The small molecule below binds the protein below.
Small molecule (SMILES): NCCc1ccc(-c2cccc(F)c2)cc1

Sequence of chain 1.C:
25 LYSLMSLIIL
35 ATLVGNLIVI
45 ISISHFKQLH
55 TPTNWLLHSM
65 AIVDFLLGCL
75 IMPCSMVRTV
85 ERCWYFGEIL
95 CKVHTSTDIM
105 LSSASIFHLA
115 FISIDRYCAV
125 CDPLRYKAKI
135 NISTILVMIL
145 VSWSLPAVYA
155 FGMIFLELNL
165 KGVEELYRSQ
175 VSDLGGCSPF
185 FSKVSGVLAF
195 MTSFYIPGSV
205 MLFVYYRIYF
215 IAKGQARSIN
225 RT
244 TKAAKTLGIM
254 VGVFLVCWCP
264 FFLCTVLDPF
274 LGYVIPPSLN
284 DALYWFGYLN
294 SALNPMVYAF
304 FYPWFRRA

Binding-site contacts:
Ligand atom C10 contacts residue PHE265 of chain 1.C at 4.1 Å (hydrophobic).
Ligand atom C08 contacts residue TYR291 of chain 1.C at 3.7 Å (hydrophobic).
Ligand atom C09 contacts residue PHE265 of chain 1.C at 3.8 Å (hydrophobic).
Ligand atom C14 contacts residue PHE265 of chain 1.C at 3.5 Å (hydrophobic).
Ligand atom C03 contacts residue SER106 of chain 1.C at 4.1 Å.
Ligand atom C12 contacts residue SER197 of chain 1.C at 3.7 Å.
Ligand atom C08 contacts residue TYR287 of chain 1.C at 3.4 Å (hydrophobic).
Ligand atom F01 contacts residue SER107 of chain 1.C at 2.8 Å.
Ligand atom C02 contacts residue PHE264 of chain 1.C at 3.3 Å (hydrophobic).
Ligand atom C02 contacts residue TYR287 of chain 1.C at 3.8 Å (hydrophobic).
Ligand atom C13 contacts residue PHE265 of chain 1.C at 3.3 Å (hydrophobic).
Ligand atom C04 contacts residue SER106 of chain 1.C at 4.2 Å.
Ligand atom C11 contacts residue PHE265 of chain 1.C at 4.2 Å (hydrophobic).
Ligand atom C03 contacts residue PHE264 of chain 1.C at 3.5 Å (hydrophobic).
Ligand atom C10 contacts residue ILE103 of chain 1.C at 3.6 Å (hydrophobic).
Ligand atom C13 contacts residue ALA193 of chain 1.C at 3.6 Å (hydrophobic).
Ligand atom F01 contacts residue SER197 of chain 1.C at 3.4 Å.
Ligand atom C08 contacts residue ASP102 of chain 1.C at 3.7 Å.
Ligand atom C11 contacts residue SER107 of chain 1.C at 3.8 Å.
Ligand atom C12 contacts residue TYR153 of chain 1.C at 3.6 Å (hydrophobic).
Ligand atom C03 contacts residue ASP102 of chain 1.C at 3.7 Å.
Ligand atom F01 contacts residue TYR153 of chain 1.C at 3.0 Å.
Ligand atom C11 contacts residue SER197 of chain 1.C at 3.7 Å.
Ligand atom C01 contacts residue PHE264 of chain 1.C at 3.4 Å (hydrophobic).
Ligand atom F01 contacts residue ILE103 of chain 1.C at 3.2 Å.
Ligand atom N01 contacts residue TYR291 of chain 1.C at 3.0 Å (h-bond).
Ligand atom C12 contacts residue ALA193 of chain 1.C at 3.6 Å (hydrophobic).
Ligand atom C02 contacts residue ASP102 of chain 1.C at 3.4 Å.
Ligand atom C06 contacts residue PHE264 of chain 1.C at 3.7 Å (hydrophobic).
Ligand atom C07 contacts residue PHE264 of chain 1.C at 3.8 Å (hydrophobic).
Ligand atom C12 contacts residue PHE265 of chain 1.C at 3.8 Å (hydrophobic).
Ligand atom C04 contacts residue PHE264 of chain 1.C at 3.8 Å (hydrophobic).
Ligand atom N01 contacts residue ASP102 of chain 1.C at 2.4 Å (salt-bridge).
Ligand atom C01 contacts residue TYR287 of chain 1.C at 3.9 Å (hydrophobic).
Ligand atom C01 contacts residue ASP102 of chain 1.C at 3.8 Å.
Ligand atom C07 contacts residue TYR287 of chain 1.C at 2.5 Å (hydrophobic).
Ligand atom C07 contacts residue ASP102 of chain 1.C at 3.6 Å.
Ligand atom C05 contacts residue PHE264 of chain 1.C at 3.9 Å (hydrophobic).
Ligand atom C11 contacts residue ILE103 of chain 1.C at 3.6 Å (hydrophobic).
Ligand atom C11 contacts residue TYR153 of chain 1.C at 3.7 Å (hydrophobic).